Binding-site contacts:
Ligand atom C4 contacts residue NI1 of chain 2.D at 3.2 Å.
Ligand atom O4 contacts residue NI1 of chain 2.D at 2.2 Å (h-bond).
Ligand atom O1 contacts residue NI1 of chain 2.B at 2.4 Å (h-bond).
Ligand atom C6 contacts residue TRP137 of chain 2.A at 3.6 Å (hydrophobic).
Ligand atom C6 contacts residue THR90 of chain 2.A at 3.6 Å.
Ligand atom C6 contacts residue GLU181 of chain 2.A at 3.3 Å.
Ligand atom O2 contacts residue GLU217 of chain 2.A at 2.7 Å (salt-bridge).
Ligand atom C6 contacts residue VAL135 of chain 2.A at 3.5 Å (hydrophobic).
Ligand atom C3 contacts residue NI1 of chain 2.D at 3.4 Å.
Ligand atom C1 contacts residue NI1 of chain 2.B at 2.8 Å.
Ligand atom O2 contacts residue HIS220 of chain 2.A at 3.0 Å.
Ligand atom C2 contacts residue NI1 of chain 2.B at 3.0 Å.
Ligand atom O3 contacts residue TRP16 of chain 2.A at 3.6 Å.
Ligand atom C2 contacts residue ASP287 of chain 2.A at 3.7 Å.
Ligand atom O1 contacts residue LYS183 of chain 2.A at 2.9 Å (salt-bridge).
Ligand atom O2 contacts residue NI1 of chain 2.D at 2.1 Å (h-bond).
Ligand atom O2 contacts residue ASP287 of chain 2.A at 2.8 Å (salt-bridge).
Ligand atom O4 contacts residue ASP245 of chain 2.A at 3.0 Å (salt-bridge).
Ligand atom C4 contacts residue GLU181 of chain 2.A at 2.9 Å.
Ligand atom O6 contacts residue VAL135 of chain 2.A at 3.2 Å.
Ligand atom O6 contacts residue THR90 of chain 2.A at 2.8 Å.
Ligand atom C1 contacts residue TRP137 of chain 2.A at 3.4 Å (hydrophobic).
Ligand atom O1 contacts residue PHE26 of chain 4.A at 3.5 Å.
Ligand atom C1 contacts residue HIS220 of chain 2.A at 3.6 Å.
Ligand atom O3 contacts residue ASP287 of chain 2.A at 2.6 Å (salt-bridge).
Ligand atom O3 contacts residue NI1 of chain 2.D at 3.5 Å (h-bond).
Ligand atom C2 contacts residue GLU181 of chain 2.A at 3.3 Å.
Ligand atom C2 contacts residue NI1 of chain 2.D at 3.1 Å.
Ligand atom O2 contacts residue GLU181 of chain 2.A at 2.7 Å (salt-bridge).
Ligand atom O4 contacts residue ASP287 of chain 2.A at 2.8 Å (salt-bridge).
Ligand atom C4 contacts residue ASP287 of chain 2.A at 3.7 Å.
Ligand atom C2 contacts residue HIS220 of chain 2.A at 3.5 Å.
Ligand atom C3 contacts residue ASP287 of chain 2.A at 3.4 Å.
Ligand atom O5 contacts residue HIS54 of chain 2.A at 2.6 Å (h-bond).
Ligand atom O2 contacts residue NI1 of chain 2.B at 2.2 Å (h-bond).
Ligand atom O1 contacts residue NI1 of chain 2.C at 3.5 Å (h-bond).
Ligand atom C5 contacts residue HIS54 of chain 2.A at 3.5 Å.
Ligand atom O1 contacts residue ASP255 of chain 2.A at 3.6 Å (salt-bridge).
Ligand atom O4 contacts residue GLU181 of chain 2.A at 2.4 Å (salt-bridge).
Ligand atom O1 contacts residue HIS220 of chain 2.A at 3.2 Å (h-bond).

Sequence of chain 4.A:
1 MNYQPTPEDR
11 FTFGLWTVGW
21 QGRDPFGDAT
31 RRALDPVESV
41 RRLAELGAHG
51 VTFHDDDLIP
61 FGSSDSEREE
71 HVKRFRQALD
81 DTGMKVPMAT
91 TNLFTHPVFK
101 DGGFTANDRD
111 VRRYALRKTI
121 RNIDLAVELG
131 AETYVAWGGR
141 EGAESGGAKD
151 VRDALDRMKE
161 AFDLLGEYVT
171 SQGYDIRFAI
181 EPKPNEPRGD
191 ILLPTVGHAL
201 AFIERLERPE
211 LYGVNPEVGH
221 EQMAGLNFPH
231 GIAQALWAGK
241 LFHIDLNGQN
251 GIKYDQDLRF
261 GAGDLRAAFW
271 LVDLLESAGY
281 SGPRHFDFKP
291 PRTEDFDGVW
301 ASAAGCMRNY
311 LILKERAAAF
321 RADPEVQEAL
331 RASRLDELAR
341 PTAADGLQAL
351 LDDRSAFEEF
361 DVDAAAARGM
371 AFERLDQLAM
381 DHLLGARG

A protein and the small-molecule ligand that binds it are described below.
Small molecule (SMILES): O=C[C@H](O)[C@@H](O)[C@H](O)[C@H](O)CO

Sequence of chain 2.A:
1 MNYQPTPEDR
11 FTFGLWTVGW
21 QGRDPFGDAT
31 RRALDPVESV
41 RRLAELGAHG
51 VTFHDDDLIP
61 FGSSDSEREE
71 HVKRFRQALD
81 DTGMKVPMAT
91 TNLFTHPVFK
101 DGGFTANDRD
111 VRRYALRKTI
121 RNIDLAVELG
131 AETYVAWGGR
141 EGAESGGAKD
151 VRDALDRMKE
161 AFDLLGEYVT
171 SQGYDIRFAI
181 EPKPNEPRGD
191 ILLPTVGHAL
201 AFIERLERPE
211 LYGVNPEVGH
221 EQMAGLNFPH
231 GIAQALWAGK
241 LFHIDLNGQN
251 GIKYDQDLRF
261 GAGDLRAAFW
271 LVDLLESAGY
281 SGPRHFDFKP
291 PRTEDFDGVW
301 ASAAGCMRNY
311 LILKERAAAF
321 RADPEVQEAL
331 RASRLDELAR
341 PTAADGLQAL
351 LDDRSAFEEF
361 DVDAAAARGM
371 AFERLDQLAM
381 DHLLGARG